Binding-site contacts:
Ligand atom C8 contacts residue TYR141 of chain 1.A at 2.1 Å (hydrophobic).
Ligand atom C4 contacts residue ASN124 of chain 1.A at 4.2 Å.
Ligand atom C8 contacts residue SER126 of chain 1.A at 3.4 Å.
Ligand atom O5 contacts residue ASN124 of chain 1.A at 2.4 Å (h-bond).
Ligand atom C2 contacts residue TYR141 of chain 1.A at 3.4 Å (hydrophobic).
Ligand atom C7 contacts residue ASN124 of chain 1.A at 2.5 Å.
Ligand atom O5 contacts residue TYR141 of chain 1.A at 4.4 Å.
Ligand atom N2 contacts residue TYR141 of chain 1.A at 2.6 Å.
Ligand atom C3 contacts residue TYR141 of chain 1.A at 3.5 Å (hydrophobic).
Ligand atom N2 contacts residue CYS125 of chain 1.A at 4.4 Å.
Ligand atom C1 contacts residue LEU143 of chain 1.A at 4.3 Å (hydrophobic).
Ligand atom N2 contacts residue ASN124 of chain 1.A at 2.6 Å (h-bond).
Ligand atom C2 contacts residue ASN124 of chain 1.A at 2.4 Å.
Ligand atom C1 contacts residue ASN124 of chain 1.A at 1.4 Å.
Ligand atom C7 contacts residue CYS125 of chain 1.A at 4.3 Å (hydrophobic).
Ligand atom C8 contacts residue ASN124 of chain 1.A at 3.3 Å.
Ligand atom C3 contacts residue ASN124 of chain 1.A at 3.7 Å.
Ligand atom O6 contacts residue TYR141 of chain 1.A at 3.5 Å.
Ligand atom C6 contacts residue TYR141 of chain 1.A at 3.4 Å (hydrophobic).
Ligand atom C8 contacts residue CYS125 of chain 1.A at 3.4 Å (hydrophobic).
Ligand atom O7 contacts residue TYR141 of chain 1.A at 3.3 Å.
Ligand atom C5 contacts residue ASN124 of chain 1.A at 3.6 Å.
Ligand atom O3 contacts residue TYR141 of chain 1.A at 2.8 Å.
Ligand atom O7 contacts residue ASN124 of chain 1.A at 2.0 Å (h-bond).
Ligand atom O5 contacts residue LEU143 of chain 1.A at 4.2 Å.
Ligand atom C7 contacts residue TYR141 of chain 1.A at 2.4 Å (hydrophobic).

This protein binds this small molecule.
Small molecule (SMILES): CC(=O)N[C@H]1[C@H](O[C@H]2[C@H](O)[C@@H](NC(C)=O)CO[C@@H]2CO)O[C@H](CO)[C@@H](O[C@@H]2O[C@H](CO)[C@@H](O)[C@H](O)[C@@H]2O)[C@@H]1O

Sequence of chain 1.A:
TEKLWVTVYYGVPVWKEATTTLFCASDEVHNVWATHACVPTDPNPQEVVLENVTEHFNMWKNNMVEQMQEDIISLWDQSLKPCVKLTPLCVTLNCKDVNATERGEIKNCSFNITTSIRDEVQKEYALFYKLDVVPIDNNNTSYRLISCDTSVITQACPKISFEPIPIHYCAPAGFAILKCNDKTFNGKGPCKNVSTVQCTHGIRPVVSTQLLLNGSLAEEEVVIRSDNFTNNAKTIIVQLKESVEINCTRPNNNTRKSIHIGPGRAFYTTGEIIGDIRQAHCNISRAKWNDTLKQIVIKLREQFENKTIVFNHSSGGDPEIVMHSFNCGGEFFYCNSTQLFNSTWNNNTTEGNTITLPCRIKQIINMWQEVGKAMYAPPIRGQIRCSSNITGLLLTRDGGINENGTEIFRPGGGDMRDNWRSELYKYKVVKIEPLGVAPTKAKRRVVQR